Sequence of chain 1.B:
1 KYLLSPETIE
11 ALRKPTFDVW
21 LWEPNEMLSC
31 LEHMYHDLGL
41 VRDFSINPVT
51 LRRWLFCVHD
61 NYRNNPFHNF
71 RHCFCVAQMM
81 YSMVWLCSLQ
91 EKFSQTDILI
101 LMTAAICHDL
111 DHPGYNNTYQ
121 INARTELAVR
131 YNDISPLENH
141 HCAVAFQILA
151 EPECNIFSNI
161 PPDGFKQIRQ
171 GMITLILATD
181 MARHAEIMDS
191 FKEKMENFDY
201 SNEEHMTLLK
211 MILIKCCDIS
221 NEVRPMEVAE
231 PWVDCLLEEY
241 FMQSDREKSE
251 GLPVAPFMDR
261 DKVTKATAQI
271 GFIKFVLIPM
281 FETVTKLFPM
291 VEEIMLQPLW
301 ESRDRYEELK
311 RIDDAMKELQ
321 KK

Binding-site contacts:
Ligand atom N9 contacts residue PHE272 of chain 1.B at 3.4 Å.
Ligand atom N3 contacts residue GLN269 of chain 1.B at 3.5 Å (h-bond).
Ligand atom C4 contacts residue GLN269 of chain 1.B at 3.6 Å.
Ligand atom C19 contacts residue TYR240 of chain 1.B at 3.6 Å (hydrophobic).
Ligand atom C2 contacts residue ALA268 of chain 1.B at 3.7 Å (hydrophobic).
Ligand atom C25 contacts residue TYR240 of chain 1.B at 3.4 Å (hydrophobic).
Ligand atom N3 contacts residue PHE272 of chain 1.B at 3.9 Å.
Ligand atom O14 contacts residue PHE272 of chain 1.B at 3.5 Å.
Ligand atom C8 contacts residue PHE272 of chain 1.B at 3.3 Å (hydrophobic).
Ligand atom N5 contacts residue PHE272 of chain 1.B at 3.7 Å.
Ligand atom C16 contacts residue MET181 of chain 1.B at 3.8 Å (hydrophobic).
Ligand atom C7 contacts residue PHE272 of chain 1.B at 3.3 Å (hydrophobic).
Ligand atom C6 contacts residue PHE272 of chain 1.B at 3.4 Å (hydrophobic).
Ligand atom C18 contacts residue HIS68 of chain 1.B at 3.7 Å.
Ligand atom O14 contacts residue ALA268 of chain 1.B at 3.3 Å (h-bond).
Ligand atom O15 contacts residue GLN269 of chain 1.B at 3.1 Å (h-bond).
Ligand atom F26 contacts residue PHE272 of chain 1.B at 4.0 Å.
Ligand atom N21 contacts residue PHE272 of chain 1.B at 3.8 Å.
Ligand atom C13 contacts residue TYR240 of chain 1.B at 3.5 Å (hydrophobic).
Ligand atom C4 contacts residue LEU236 of chain 1.B at 3.4 Å (hydrophobic).
Ligand atom N9 contacts residue LEU236 of chain 1.B at 3.8 Å.
Ligand atom N11 contacts residue ILE219 of chain 1.B at 3.8 Å.
Ligand atom C12 contacts residue PHE272 of chain 1.B at 3.9 Å (hydrophobic).
Ligand atom N9 contacts residue GLN269 of chain 1.B at 2.9 Å (h-bond).
Ligand atom C17 contacts residue MET181 of chain 1.B at 3.8 Å (hydrophobic).
Ligand atom C20 contacts residue ALA268 of chain 1.B at 3.6 Å (hydrophobic).
Ligand atom C4 contacts residue PHE272 of chain 1.B at 3.7 Å (hydrophobic).
Ligand atom N3 contacts residue LEU236 of chain 1.B at 3.7 Å.
Ligand atom C6 contacts residue LEU236 of chain 1.B at 3.9 Å (hydrophobic).
Ligand atom N5 contacts residue LEU236 of chain 1.B at 3.5 Å.
Ligand atom F26 contacts residue MET181 of chain 1.B at 3.9 Å.
Ligand atom C20 contacts residue PHE257 of chain 1.B at 3.9 Å (hydrophobic).
Ligand atom C1 contacts residue ALA268 of chain 1.B at 4.0 Å (hydrophobic).
Ligand atom C8 contacts residue GLN269 of chain 1.B at 3.8 Å.
Ligand atom O15 contacts residue PHE272 of chain 1.B at 3.8 Å.
Ligand atom C25 contacts residue PHE257 of chain 1.B at 3.9 Å (hydrophobic).
Ligand atom C22 contacts residue PHE272 of chain 1.B at 3.8 Å (hydrophobic).
Ligand atom C1 contacts residue PHE272 of chain 1.B at 3.6 Å (hydrophobic).
Ligand atom N10 contacts residue PHE272 of chain 1.B at 3.8 Å.
Ligand atom N3 contacts residue ALA268 of chain 1.B at 3.1 Å (h-bond).

This small molecule binds to this protein.
Small molecule (SMILES): C[C@@H](Nc1nc2c(cnn2C2CCCC2)c(=O)[nH]1)C(=O)N1CC[C@H](F)C1